A small-molecule ligand and the protein it binds are described below.
Small molecule (SMILES): CC(=O)N[C@@H](C)C(=O)N1C[C@H](O)C[C@H]1C(=O)NCc1ccc(-c2scnc2C)cc1

Binding-site contacts:
Ligand atom OAG contacts residue HIS64 of chain 1.F at 2.8 Å (h-bond).
Ligand atom CBA contacts residue TRP66 of chain 1.F at 3.5 Å (hydrophobic).
Ligand atom NAP contacts residue ARG56 of chain 1.F at 3.6 Å.
Ligand atom CAU contacts residue HIS59 of chain 1.F at 3.5 Å.
Ligand atom CBA contacts residue HIS64 of chain 1.F at 3.8 Å.
Ligand atom NAQ contacts residue HIS59 of chain 1.F at 2.8 Å (h-bond).
Ligand atom CAL contacts residue LEU50 of chain 1.F at 3.9 Å (hydrophobic).
Ligand atom CAN contacts residue HIS59 of chain 1.F at 3.3 Å.
Ligand atom SAS contacts residue TYR47 of chain 1.F at 3.9 Å.
Ligand atom OAG contacts residue TYR61 of chain 1.F at 3.8 Å.
Ligand atom CBA contacts residue TYR47 of chain 1.F at 3.6 Å (hydrophobic).
Ligand atom CAN contacts residue TYR47 of chain 1.F at 3.5 Å (hydrophobic).
Ligand atom CAY contacts residue ILE58 of chain 1.F at 3.8 Å (hydrophobic).
Ligand atom CAK contacts residue TYR47 of chain 1.F at 3.8 Å (hydrophobic).
Ligand atom OAD contacts residue TYR61 of chain 1.F at 3.3 Å.
Ligand atom OAD contacts residue HIS64 of chain 1.F at 3.5 Å.
Ligand atom NAP contacts residue PRO48 of chain 1.F at 3.7 Å.
Ligand atom NBD contacts residue TYR47 of chain 1.F at 3.3 Å (h-bond).
Ligand atom CBC contacts residue TYR47 of chain 1.F at 3.6 Å (hydrophobic).
Ligand atom CB contacts residue TRP37 of chain 1.F at 3.8 Å (hydrophobic).
Ligand atom OAD contacts residue PHE40 of chain 1.F at 3.9 Å.
Ligand atom CAZ contacts residue ILE58 of chain 1.F at 3.7 Å (hydrophobic).
Ligand atom CA contacts residue TRP37 of chain 1.F at 3.8 Å (hydrophobic).
Ligand atom CAW contacts residue TYR47 of chain 1.F at 3.8 Å (hydrophobic).
Ligand atom OAE contacts residue TYR47 of chain 1.F at 2.5 Å (h-bond).
Ligand atom CBA contacts residue SER60 of chain 1.F at 3.6 Å.
Ligand atom CAN contacts residue TRP66 of chain 1.F at 3.5 Å (hydrophobic).
Ligand atom CAO contacts residue TYR47 of chain 1.F at 3.2 Å (hydrophobic).
Ligand atom OAG contacts residue SER60 of chain 1.F at 2.5 Å (h-bond).
Ligand atom CAU contacts residue TYR47 of chain 1.F at 3.3 Å (hydrophobic).
Ligand atom CAO contacts residue TRP37 of chain 1.F at 3.5 Å (hydrophobic).
Ligand atom CAO contacts residue HIS64 of chain 1.F at 3.9 Å.
Ligand atom CAL contacts residue PRO48 of chain 1.F at 3.2 Å (hydrophobic).
Ligand atom CAI contacts residue TYR47 of chain 1.F at 3.7 Å (hydrophobic).
Ligand atom CAY contacts residue TYR47 of chain 1.F at 3.7 Å (hydrophobic).
Ligand atom CAK contacts residue ILE58 of chain 1.F at 3.5 Å (hydrophobic).
Ligand atom OAG contacts residue TRP37 of chain 1.F at 3.8 Å.
Ligand atom CBC contacts residue HIS59 of chain 1.F at 3.3 Å.
Ligand atom CAI contacts residue HIS59 of chain 1.F at 3.7 Å.
Ligand atom CBA contacts residue TRP37 of chain 1.F at 3.8 Å (hydrophobic).

Sequence of chain 1.F:
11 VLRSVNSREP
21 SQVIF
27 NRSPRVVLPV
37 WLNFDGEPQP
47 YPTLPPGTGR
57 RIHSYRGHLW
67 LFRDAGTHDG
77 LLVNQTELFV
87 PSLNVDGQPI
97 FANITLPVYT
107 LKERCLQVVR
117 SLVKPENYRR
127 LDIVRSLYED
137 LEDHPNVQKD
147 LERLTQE